Binding-site contacts:
Ligand atom C8 contacts residue ASP300 of chain 1.E at 3.7 Å.
Ligand atom C1 contacts residue TYR146 of chain 1.E at 4.5 Å (hydrophobic).
Ligand atom C5 contacts residue TYR146 of chain 1.E at 3.8 Å (hydrophobic).
Ligand atom C7 contacts residue ASN129 of chain 1.E at 3.6 Å.
Ligand atom C8 contacts residue LEU148 of chain 1.E at 3.7 Å (hydrophobic).
Ligand atom N2 contacts residue LEU148 of chain 1.E at 4.2 Å.
Ligand atom C4 contacts residue ASN129 of chain 1.E at 4.2 Å.
Ligand atom N2 contacts residue ASN129 of chain 1.E at 2.9 Å (h-bond).
Ligand atom O7 contacts residue TYR146 of chain 1.E at 4.3 Å.
Ligand atom O5 contacts residue TYR146 of chain 1.E at 4.0 Å.
Ligand atom O7 contacts residue ASN129 of chain 1.E at 3.9 Å.
Ligand atom C8 contacts residue TYR146 of chain 1.E at 3.9 Å (hydrophobic).
Ligand atom C5 contacts residue ASN129 of chain 1.E at 3.6 Å.
Ligand atom O5 contacts residue ASN129 of chain 1.E at 2.3 Å (h-bond).
Ligand atom O6 contacts residue ASP300 of chain 1.E at 4.5 Å.
Ligand atom O6 contacts residue TYR146 of chain 1.E at 4.3 Å.
Ligand atom C6 contacts residue TYR146 of chain 1.E at 3.7 Å (hydrophobic).
Ligand atom C7 contacts residue TYR146 of chain 1.E at 4.5 Å (hydrophobic).
Ligand atom C3 contacts residue ASN129 of chain 1.E at 3.8 Å.
Ligand atom C1 contacts residue ASN129 of chain 1.E at 1.4 Å.
Ligand atom C2 contacts residue ASN129 of chain 1.E at 2.5 Å.

Sequence of chain 1.E:
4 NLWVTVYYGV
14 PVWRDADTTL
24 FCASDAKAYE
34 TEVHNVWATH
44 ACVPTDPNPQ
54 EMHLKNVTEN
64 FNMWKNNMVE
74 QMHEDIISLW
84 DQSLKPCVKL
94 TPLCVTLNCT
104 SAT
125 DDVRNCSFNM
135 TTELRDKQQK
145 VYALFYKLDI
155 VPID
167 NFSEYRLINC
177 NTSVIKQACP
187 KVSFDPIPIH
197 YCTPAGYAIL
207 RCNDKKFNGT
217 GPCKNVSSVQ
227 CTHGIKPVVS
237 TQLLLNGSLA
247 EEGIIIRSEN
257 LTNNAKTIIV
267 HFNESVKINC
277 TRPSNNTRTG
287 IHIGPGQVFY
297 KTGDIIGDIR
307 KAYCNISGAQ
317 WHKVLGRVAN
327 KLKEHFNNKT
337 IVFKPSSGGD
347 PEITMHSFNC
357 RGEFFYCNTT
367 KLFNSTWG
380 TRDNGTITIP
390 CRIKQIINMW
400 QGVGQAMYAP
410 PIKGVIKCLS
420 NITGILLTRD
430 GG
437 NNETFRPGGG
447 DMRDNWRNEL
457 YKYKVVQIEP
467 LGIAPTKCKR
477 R

A protein and the small-molecule ligand that binds it are described below.
Small molecule (SMILES): CC(=O)N[C@H]1[C@H](O[C@H]2[C@H](O)[C@@H](NC(C)=O)CO[C@@H]2CO)O[C@H](CO)[C@@H](O)[C@@H]1O